A protein and the small-molecule ligand that binds it are described below.
Small molecule (SMILES): Nc1ncnc2c1ncn2[C@@H]1O[C@H](CCl)[C@@H](O)[C@H]1O

Sequence of chain 3.A:
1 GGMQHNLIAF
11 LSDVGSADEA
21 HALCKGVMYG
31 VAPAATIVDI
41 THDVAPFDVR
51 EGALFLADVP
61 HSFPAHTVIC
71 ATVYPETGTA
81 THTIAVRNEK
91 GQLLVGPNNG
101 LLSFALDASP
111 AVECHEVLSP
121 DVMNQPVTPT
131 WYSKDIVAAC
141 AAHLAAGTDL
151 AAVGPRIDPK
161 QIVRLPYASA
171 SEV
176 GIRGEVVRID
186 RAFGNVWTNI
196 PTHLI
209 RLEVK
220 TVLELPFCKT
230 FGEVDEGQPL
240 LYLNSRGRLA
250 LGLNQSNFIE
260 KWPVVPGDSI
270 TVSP

Sequence of chain 1.A:
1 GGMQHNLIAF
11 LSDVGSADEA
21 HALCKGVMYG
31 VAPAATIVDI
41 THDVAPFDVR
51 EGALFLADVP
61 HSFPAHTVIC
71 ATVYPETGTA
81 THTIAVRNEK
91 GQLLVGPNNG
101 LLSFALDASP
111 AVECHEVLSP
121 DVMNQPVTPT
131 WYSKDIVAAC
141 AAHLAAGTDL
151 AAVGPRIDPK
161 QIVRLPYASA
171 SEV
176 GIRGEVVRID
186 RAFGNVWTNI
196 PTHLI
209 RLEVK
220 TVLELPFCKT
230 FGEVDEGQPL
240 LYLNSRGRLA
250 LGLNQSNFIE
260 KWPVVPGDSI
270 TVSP

Binding-site contacts:
Ligand atom N9 contacts residue PHE230 of chain 3.A at 3.6 Å.
Ligand atom N3 contacts residue PHE47 of chain 1.A at 3.6 Å.
Ligand atom N6 contacts residue PHE230 of chain 3.A at 3.4 Å.
Ligand atom C2 contacts residue GLN254 of chain 3.A at 3.6 Å.
Ligand atom C2' contacts residue PHE188 of chain 3.A at 3.6 Å (hydrophobic).
Ligand atom C8 contacts residue MET1 of chain 1.C at 3.6 Å (hydrophobic).
Ligand atom N3 contacts residue PHE230 of chain 3.A at 3.5 Å.
Ligand atom C2 contacts residue PRO75 of chain 1.A at 3.7 Å (hydrophobic).
Ligand atom N1 contacts residue PHE230 of chain 3.A at 3.4 Å.
Ligand atom C1' contacts residue TYR74 of chain 1.A at 3.7 Å (hydrophobic).
Ligand atom N1 contacts residue PHE47 of chain 1.A at 3.7 Å.
Ligand atom C6 contacts residue PHE47 of chain 1.A at 3.5 Å (hydrophobic).
Ligand atom C2 contacts residue PHE230 of chain 3.A at 3.5 Å (hydrophobic).
Ligand atom N3 contacts residue PRO75 of chain 1.A at 3.4 Å.
Ligand atom CL contacts residue THR130 of chain 1.A at 3.5 Å.
Ligand atom C8 contacts residue PHE230 of chain 3.A at 3.8 Å (hydrophobic).
Ligand atom C5' contacts residue THR130 of chain 1.A at 3.4 Å.
Ligand atom O4' contacts residue THR77 of chain 1.A at 3.6 Å.
Ligand atom CL contacts residue TRP131 of chain 1.A at 3.5 Å.
Ligand atom C4 contacts residue PHE47 of chain 1.A at 3.4 Å (hydrophobic).
Ligand atom CL contacts residue SER133 of chain 1.A at 3.2 Å.
Ligand atom O2' contacts residue TYR74 of chain 1.A at 3.7 Å.
Ligand atom C5 contacts residue PHE230 of chain 3.A at 3.6 Å (hydrophobic).
Ligand atom O2' contacts residue ASP13 of chain 1.A at 2.8 Å (salt-bridge).
Ligand atom N7 contacts residue ASN190 of chain 3.A at 3.4 Å (h-bond).
Ligand atom O3' contacts residue ASP13 of chain 1.A at 3.0 Å (salt-bridge).
Ligand atom O3' contacts residue THR72 of chain 1.A at 3.2 Å (h-bond).
Ligand atom C4 contacts residue PHE230 of chain 3.A at 3.5 Å (hydrophobic).
Ligand atom C6 contacts residue PHE230 of chain 3.A at 3.4 Å (hydrophobic).
Ligand atom C5 contacts residue PHE47 of chain 1.A at 3.3 Å (hydrophobic).
Ligand atom O3' contacts residue TYR74 of chain 1.A at 3.1 Å (h-bond).
Ligand atom N7 contacts residue PHE230 of chain 3.A at 3.4 Å.
Ligand atom CL contacts residue TYR132 of chain 1.A at 3.1 Å.
Ligand atom CL contacts residue THR77 of chain 1.A at 3.3 Å.
Ligand atom C4' contacts residue TYR74 of chain 1.A at 3.4 Å (hydrophobic).
Ligand atom O4' contacts residue TYR74 of chain 1.A at 3.6 Å.
Ligand atom N6 contacts residue ASN190 of chain 3.A at 3.3 Å (h-bond).
Ligand atom N6 contacts residue LEU252 of chain 3.A at 2.9 Å (h-bond).
Ligand atom C3' contacts residue ASP13 of chain 1.A at 3.8 Å.
Ligand atom N1 contacts residue GLN254 of chain 3.A at 3.0 Å (h-bond).